A protein and the small-molecule ligand that binds it are described below.
Small molecule (SMILES): Nc1ccn([C@H]2C[C@H](O)[C@@H](COP(=O)(O)O)O2)c(=O)n1

Sequence of chain 1.XA:
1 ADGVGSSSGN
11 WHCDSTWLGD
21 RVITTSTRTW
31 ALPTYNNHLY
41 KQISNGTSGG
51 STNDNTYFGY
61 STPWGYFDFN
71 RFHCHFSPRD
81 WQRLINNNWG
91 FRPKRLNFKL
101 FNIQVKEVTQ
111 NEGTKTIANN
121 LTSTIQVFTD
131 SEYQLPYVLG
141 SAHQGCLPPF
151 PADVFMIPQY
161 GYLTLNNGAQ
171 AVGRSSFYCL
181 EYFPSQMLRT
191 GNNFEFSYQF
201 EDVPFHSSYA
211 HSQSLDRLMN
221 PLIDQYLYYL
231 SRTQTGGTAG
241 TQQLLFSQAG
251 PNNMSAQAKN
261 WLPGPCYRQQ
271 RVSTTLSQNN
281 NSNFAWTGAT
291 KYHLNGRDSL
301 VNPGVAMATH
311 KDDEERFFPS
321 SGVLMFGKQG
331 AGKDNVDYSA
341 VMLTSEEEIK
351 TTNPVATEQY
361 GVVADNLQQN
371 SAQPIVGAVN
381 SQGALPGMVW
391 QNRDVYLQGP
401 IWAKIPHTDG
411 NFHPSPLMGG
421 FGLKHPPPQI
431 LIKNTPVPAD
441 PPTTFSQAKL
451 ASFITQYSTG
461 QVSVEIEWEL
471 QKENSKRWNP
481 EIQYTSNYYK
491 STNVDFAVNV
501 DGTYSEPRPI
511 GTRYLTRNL

Binding-site contacts:
Ligand atom C2' contacts residue DA1 of chain 1.DF at 2.9 Å.
Ligand atom C2 contacts residue PRO204 of chain 1.XA at 4.3 Å (hydrophobic).
Ligand atom N3 contacts residue PRO204 of chain 1.XA at 4.0 Å.
Ligand atom C5 contacts residue PRO204 of chain 1.XA at 3.6 Å (hydrophobic).
Ligand atom C4' contacts residue DA1 of chain 1.DF at 4.0 Å.
Ligand atom C4 contacts residue ASP202 of chain 1.XA at 3.0 Å.
Ligand atom N3 contacts residue ASP202 of chain 1.XA at 4.2 Å.
Ligand atom O2 contacts residue DA1 of chain 1.DF at 3.4 Å (h-bond).
Ligand atom C2 contacts residue DA1 of chain 1.DF at 4.2 Å.
Ligand atom O3' contacts residue DA1 of chain 1.DF at 1.6 Å.
Ligand atom N1 contacts residue PRO204 of chain 1.XA at 4.2 Å.
Ligand atom N4 contacts residue ASP202 of chain 1.XA at 2.4 Å (salt-bridge).
Ligand atom C5 contacts residue VAL203 of chain 1.XA at 3.8 Å (hydrophobic).
Ligand atom C5 contacts residue ASP202 of chain 1.XA at 3.1 Å.
Ligand atom N4 contacts residue VAL203 of chain 1.XA at 3.4 Å (h-bond).
Ligand atom C5' contacts residue PRO204 of chain 1.XA at 4.5 Å (hydrophobic).
Ligand atom C4 contacts residue PRO204 of chain 1.XA at 3.8 Å (hydrophobic).
Ligand atom C3' contacts residue DA1 of chain 1.DF at 2.6 Å.
Ligand atom C6 contacts residue ASP202 of chain 1.XA at 4.3 Å.
Ligand atom C4 contacts residue VAL203 of chain 1.XA at 4.1 Å (hydrophobic).
Ligand atom C6 contacts residue PRO204 of chain 1.XA at 3.9 Å (hydrophobic).
Ligand atom C1' contacts residue DA1 of chain 1.DF at 3.9 Å.
Ligand atom N4 contacts residue PRO204 of chain 1.XA at 4.2 Å.
Ligand atom C2' contacts residue PRO204 of chain 1.XA at 4.0 Å (hydrophobic).